Sequence of chain 4.A:
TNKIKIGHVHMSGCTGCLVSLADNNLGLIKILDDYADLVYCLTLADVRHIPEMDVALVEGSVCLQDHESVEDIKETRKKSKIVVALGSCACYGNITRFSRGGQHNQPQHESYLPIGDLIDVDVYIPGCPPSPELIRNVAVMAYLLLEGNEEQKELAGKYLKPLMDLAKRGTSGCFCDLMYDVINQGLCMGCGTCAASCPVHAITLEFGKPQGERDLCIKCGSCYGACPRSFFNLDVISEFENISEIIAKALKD

Sequence of chain 4.C:
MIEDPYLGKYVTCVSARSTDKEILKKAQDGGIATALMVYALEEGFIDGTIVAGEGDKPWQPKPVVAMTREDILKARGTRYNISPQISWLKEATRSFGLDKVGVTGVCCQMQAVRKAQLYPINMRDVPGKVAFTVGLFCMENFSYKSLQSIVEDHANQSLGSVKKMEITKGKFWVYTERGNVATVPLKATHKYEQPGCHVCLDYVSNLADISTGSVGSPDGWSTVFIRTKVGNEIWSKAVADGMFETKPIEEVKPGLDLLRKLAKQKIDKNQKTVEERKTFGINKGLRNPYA

This small molecule binds to this protein.
Small molecule (SMILES): C[C@@H](O)[C@@H](C)O

Binding-site contacts:
Ligand atom C3 contacts residue SER87 of chain 4.C at 4.2 Å.
Ligand atom C2 contacts residue THR204 of chain 4.A at 4.4 Å.
Ligand atom C3 contacts residue LEU205 of chain 4.A at 4.5 Å (hydrophobic).
Ligand atom C2 contacts residue SER87 of chain 4.C at 4.4 Å.
Ligand atom O6 contacts residue TRP88 of chain 4.C at 4.3 Å.
Ligand atom C1 contacts residue LEU205 of chain 4.A at 2.9 Å (hydrophobic).
Ligand atom O6 contacts residue PRO63 of chain 4.C at 4.4 Å.
Ligand atom O6 contacts residue PRO84 of chain 4.C at 4.2 Å.
Ligand atom O6 contacts residue SER87 of chain 4.C at 3.0 Å (h-bond).
Ligand atom C1 contacts residue THR204 of chain 4.A at 3.5 Å.
Ligand atom O5 contacts residue BU31 of chain 4.L at 3.8 Å.
Ligand atom C4 contacts residue LEU205 of chain 4.A at 3.3 Å (hydrophobic).
Ligand atom C2 contacts residue LEU205 of chain 4.A at 3.8 Å (hydrophobic).